Sequence of chain 2.D:
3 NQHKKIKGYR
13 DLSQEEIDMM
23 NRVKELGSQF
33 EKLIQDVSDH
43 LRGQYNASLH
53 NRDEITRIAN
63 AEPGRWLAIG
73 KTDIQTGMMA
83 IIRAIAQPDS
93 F

Sequence of chain 2.C:
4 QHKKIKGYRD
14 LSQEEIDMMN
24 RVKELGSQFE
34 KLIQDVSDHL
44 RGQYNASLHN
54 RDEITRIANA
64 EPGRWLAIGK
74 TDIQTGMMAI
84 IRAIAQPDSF

Binding-site contacts:
Ligand atom O2' contacts residue PRO90 of chain 2.C at 3.2 Å.
Ligand atom N3 contacts residue PRO90 of chain 2.C at 3.4 Å (h-bond).
Ligand atom N1 contacts residue ARG12 of chain 2.C at 2.9 Å (salt-bridge).
Ligand atom N61 contacts residue LEU14 of chain 2.D at 3.5 Å.
Ligand atom O2P contacts residue MET81 of chain 2.C at 3.2 Å.
Ligand atom C5'1 contacts residue MET81 of chain 2.D at 3.5 Å (hydrophobic).
Ligand atom N11 contacts residue ARG12 of chain 2.D at 3.1 Å (salt-bridge).
Ligand atom O2P1 contacts residue MET81 of chain 2.D at 3.2 Å.
Ligand atom N9 contacts residue ALA88 of chain 2.C at 3.5 Å.
Ligand atom C21 contacts residue ALA88 of chain 2.D at 3.5 Å (hydrophobic).
Ligand atom C5' contacts residue MET81 of chain 2.C at 3.5 Å (hydrophobic).
Ligand atom C2 contacts residue PRO90 of chain 2.C at 3.6 Å (hydrophobic).
Ligand atom N1 contacts residue TYR11 of chain 2.C at 3.4 Å.
Ligand atom O1P1 contacts residue LYS26 of chain 2.D at 2.7 Å (salt-bridge).
Ligand atom N6 contacts residue GLN4 of chain 2.D at 3.3 Å (h-bond).
Ligand atom N6 contacts residue ARG12 of chain 2.C at 3.3 Å (salt-bridge).
Ligand atom O4' contacts residue ILE84 of chain 2.C at 3.5 Å.
Ligand atom C4 contacts residue ALA88 of chain 2.C at 3.3 Å (hydrophobic).
Ligand atom N61 contacts residue GLN4 of chain 2.C at 3.5 Å (h-bond).
Ligand atom C2 contacts residue ALA88 of chain 2.C at 3.4 Å (hydrophobic).
Ligand atom C81 contacts residue TYR11 of chain 2.C at 3.6 Å (hydrophobic).
Ligand atom C8 contacts residue TYR11 of chain 2.D at 3.6 Å (hydrophobic).
Ligand atom N3 contacts residue ALA88 of chain 2.C at 3.4 Å.
Ligand atom O5'1 contacts residue ILE84 of chain 2.D at 3.5 Å.
Ligand atom O5'1 contacts residue TYR11 of chain 2.C at 3.4 Å (h-bond).
Ligand atom N91 contacts residue ALA88 of chain 2.D at 3.5 Å.
Ligand atom O1P1 contacts residue TYR11 of chain 2.C at 2.6 Å (h-bond).
Ligand atom C41 contacts residue ALA88 of chain 2.D at 3.3 Å (hydrophobic).
Ligand atom N31 contacts residue PRO90 of chain 2.D at 3.4 Å.
Ligand atom N6 contacts residue TYR11 of chain 2.C at 3.6 Å.
Ligand atom N61 contacts residue ARG12 of chain 2.D at 3.2 Å (salt-bridge).
Ligand atom O2P1 contacts residue ILE84 of chain 2.D at 3.5 Å.
Ligand atom N31 contacts residue ALA88 of chain 2.D at 3.4 Å.
Ligand atom O5' contacts residue ILE84 of chain 2.C at 3.6 Å.
Ligand atom O4'1 contacts residue ILE84 of chain 2.D at 3.5 Å.
Ligand atom O2'1 contacts residue PRO90 of chain 2.D at 3.1 Å.
Ligand atom N11 contacts residue TYR11 of chain 2.D at 3.5 Å.
Ligand atom O5' contacts residue TYR11 of chain 2.D at 3.5 Å (h-bond).
Ligand atom O1P contacts residue TYR11 of chain 2.D at 2.7 Å (h-bond).
Ligand atom O1P contacts residue LYS26 of chain 2.C at 2.8 Å (salt-bridge).

A protein and the small-molecule ligand that binds it are described below.
Small molecule (SMILES): Nc1ncnc2c1ncn2[C@@H]1O[C@@H]2CO[P](=O)(O)O[C@H]3[C@@H](O)[C@H](n4cnc5c(N)ncnc54)O[C@@H]3CO[P](=O)(O)O[C@H]2[C@H]1O